Sequence of chain 1.A:
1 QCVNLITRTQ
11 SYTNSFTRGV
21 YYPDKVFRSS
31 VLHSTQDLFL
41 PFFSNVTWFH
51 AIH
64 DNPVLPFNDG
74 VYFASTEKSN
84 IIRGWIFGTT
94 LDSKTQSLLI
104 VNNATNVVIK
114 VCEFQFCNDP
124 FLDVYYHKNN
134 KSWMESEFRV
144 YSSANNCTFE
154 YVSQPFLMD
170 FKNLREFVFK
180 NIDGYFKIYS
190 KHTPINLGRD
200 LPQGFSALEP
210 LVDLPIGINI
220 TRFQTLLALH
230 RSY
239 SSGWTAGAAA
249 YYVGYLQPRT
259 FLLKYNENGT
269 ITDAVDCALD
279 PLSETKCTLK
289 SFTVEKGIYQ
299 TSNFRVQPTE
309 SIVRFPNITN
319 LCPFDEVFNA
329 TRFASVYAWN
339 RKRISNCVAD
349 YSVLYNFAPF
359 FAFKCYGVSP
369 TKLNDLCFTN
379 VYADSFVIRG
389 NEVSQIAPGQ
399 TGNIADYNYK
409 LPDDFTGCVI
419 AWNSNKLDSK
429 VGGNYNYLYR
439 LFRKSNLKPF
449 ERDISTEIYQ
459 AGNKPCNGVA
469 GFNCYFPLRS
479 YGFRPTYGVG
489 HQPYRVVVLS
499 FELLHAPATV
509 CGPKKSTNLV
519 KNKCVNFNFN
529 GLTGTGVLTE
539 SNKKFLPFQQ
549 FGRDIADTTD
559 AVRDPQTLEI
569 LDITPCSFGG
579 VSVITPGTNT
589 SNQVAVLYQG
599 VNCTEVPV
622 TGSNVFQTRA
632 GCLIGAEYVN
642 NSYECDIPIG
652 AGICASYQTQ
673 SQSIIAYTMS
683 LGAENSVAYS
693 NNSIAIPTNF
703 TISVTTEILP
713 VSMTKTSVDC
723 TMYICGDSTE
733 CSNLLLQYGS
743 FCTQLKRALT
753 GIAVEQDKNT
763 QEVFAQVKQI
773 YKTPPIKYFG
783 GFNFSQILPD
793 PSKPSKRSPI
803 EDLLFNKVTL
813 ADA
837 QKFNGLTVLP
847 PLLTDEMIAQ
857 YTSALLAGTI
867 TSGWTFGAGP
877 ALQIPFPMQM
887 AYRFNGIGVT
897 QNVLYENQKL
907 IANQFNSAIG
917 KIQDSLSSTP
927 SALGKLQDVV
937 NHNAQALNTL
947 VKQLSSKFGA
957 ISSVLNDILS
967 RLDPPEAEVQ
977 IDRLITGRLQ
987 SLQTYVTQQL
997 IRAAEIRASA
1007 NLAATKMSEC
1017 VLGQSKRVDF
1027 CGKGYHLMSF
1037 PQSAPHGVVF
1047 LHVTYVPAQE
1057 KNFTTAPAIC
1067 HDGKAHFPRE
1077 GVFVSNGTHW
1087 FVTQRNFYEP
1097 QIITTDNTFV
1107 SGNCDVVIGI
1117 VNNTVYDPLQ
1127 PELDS

Sequence of chain 1.K:
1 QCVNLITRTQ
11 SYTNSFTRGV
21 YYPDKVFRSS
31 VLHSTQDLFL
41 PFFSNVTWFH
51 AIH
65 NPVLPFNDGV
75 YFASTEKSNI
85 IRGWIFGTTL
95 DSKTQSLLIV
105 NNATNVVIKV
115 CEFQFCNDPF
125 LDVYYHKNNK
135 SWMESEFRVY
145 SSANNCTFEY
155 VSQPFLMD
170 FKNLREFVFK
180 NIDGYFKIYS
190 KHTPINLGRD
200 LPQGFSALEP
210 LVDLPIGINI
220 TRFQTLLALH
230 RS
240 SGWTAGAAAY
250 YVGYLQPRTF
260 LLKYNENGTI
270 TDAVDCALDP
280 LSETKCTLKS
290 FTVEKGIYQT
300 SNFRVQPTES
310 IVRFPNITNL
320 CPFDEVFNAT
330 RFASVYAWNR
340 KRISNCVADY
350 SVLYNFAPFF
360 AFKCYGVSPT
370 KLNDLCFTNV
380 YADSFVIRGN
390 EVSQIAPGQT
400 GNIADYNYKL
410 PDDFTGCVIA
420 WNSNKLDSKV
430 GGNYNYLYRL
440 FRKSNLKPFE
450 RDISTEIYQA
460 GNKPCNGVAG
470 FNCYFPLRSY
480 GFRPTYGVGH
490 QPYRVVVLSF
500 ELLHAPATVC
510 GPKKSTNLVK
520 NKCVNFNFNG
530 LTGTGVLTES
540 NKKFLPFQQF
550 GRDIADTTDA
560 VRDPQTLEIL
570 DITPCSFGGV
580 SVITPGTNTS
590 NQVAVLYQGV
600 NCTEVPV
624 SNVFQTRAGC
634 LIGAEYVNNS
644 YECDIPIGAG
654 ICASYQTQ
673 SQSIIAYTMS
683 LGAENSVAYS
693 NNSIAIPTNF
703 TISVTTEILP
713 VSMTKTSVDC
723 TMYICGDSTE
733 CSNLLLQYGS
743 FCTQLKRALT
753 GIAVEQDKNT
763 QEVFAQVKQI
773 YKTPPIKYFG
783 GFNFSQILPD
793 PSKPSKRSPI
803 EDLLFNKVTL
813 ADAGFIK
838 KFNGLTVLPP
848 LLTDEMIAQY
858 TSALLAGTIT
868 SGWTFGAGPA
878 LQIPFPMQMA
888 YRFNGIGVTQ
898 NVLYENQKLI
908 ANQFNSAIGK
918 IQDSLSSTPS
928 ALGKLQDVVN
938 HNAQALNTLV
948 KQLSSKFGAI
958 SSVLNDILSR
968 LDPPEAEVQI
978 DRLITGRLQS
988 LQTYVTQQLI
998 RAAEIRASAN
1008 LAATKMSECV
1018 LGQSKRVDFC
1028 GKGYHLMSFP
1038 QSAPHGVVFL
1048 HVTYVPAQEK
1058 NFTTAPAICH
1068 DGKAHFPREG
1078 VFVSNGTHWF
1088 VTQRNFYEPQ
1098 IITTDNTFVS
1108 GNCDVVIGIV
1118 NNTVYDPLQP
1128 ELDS

A small-molecule ligand and the protein it binds are described below.
Small molecule (SMILES): CC(=O)N[C@@H]1[C@@H](O)[C@H](O)[C@@H](CO)O[C@H]1O

Binding-site contacts:
Ligand atom O5 contacts residue LYS819 of chain 1.K at 4.4 Å.
Ligand atom C6 contacts residue LYS819 of chain 1.K at 4.4 Å.
Ligand atom C5 contacts residue LYS819 of chain 1.K at 4.3 Å.
Ligand atom C3 contacts residue ASN600 of chain 1.A at 3.7 Å.
Ligand atom C1 contacts residue ASN600 of chain 1.A at 1.4 Å.
Ligand atom C2 contacts residue ASN600 of chain 1.A at 2.4 Å.
Ligand atom C8 contacts residue THR602 of chain 1.A at 4.3 Å.
Ligand atom O5 contacts residue ASN600 of chain 1.A at 2.3 Å (h-bond).
Ligand atom C5 contacts residue ASN600 of chain 1.A at 3.6 Å.
Ligand atom C7 contacts residue THR602 of chain 1.A at 4.3 Å.
Ligand atom O6 contacts residue GLN628 of chain 1.A at 4.4 Å.
Ligand atom C7 contacts residue ASN600 of chain 1.A at 3.5 Å.
Ligand atom O6 contacts residue LYS819 of chain 1.K at 3.2 Å (salt-bridge).
Ligand atom N2 contacts residue ASN600 of chain 1.A at 2.9 Å (h-bond).
Ligand atom O7 contacts residue ASN600 of chain 1.A at 3.7 Å.
Ligand atom O6 contacts residue ILE818 of chain 1.K at 4.5 Å.
Ligand atom C4 contacts residue ASN600 of chain 1.A at 4.1 Å.